The small molecule below binds the protein below.
Small molecule (SMILES): O=[N+]([O-])c1c(Nc2cc(F)cc(Cl)c2)ccc2nonc12

Sequence of chain 1.B:
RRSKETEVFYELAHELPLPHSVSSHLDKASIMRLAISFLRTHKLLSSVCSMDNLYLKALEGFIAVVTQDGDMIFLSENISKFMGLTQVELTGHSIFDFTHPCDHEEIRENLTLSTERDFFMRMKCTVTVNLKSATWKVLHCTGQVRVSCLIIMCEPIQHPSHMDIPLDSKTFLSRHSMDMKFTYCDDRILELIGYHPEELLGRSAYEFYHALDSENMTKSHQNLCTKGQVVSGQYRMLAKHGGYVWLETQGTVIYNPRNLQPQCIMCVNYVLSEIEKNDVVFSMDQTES

Binding-site contacts:
Ligand atom CAQ contacts residue PHE253 of chain 1.B at 3.3 Å (hydrophobic).
Ligand atom CAE contacts residue TYR306 of chain 1.B at 3.5 Å (hydrophobic).
Ligand atom NAT contacts residue CYS338 of chain 1.B at 3.2 Å (h-bond).
Ligand atom CAM contacts residue CYS338 of chain 1.B at 3.4 Å (hydrophobic).
Ligand atom NAT contacts residue HIS247 of chain 1.B at 3.2 Å (h-bond).
Ligand atom OAS contacts residue ALA276 of chain 1.B at 3.5 Å.
Ligand atom CAG contacts residue ALA276 of chain 1.B at 3.7 Å (hydrophobic).
Ligand atom CL1 contacts residue TYR280 of chain 1.B at 3.0 Å.
Ligand atom CAP contacts residue SER245 of chain 1.B at 3.6 Å.
Ligand atom FAR contacts residue ILE260 of chain 1.B at 3.7 Å.
Ligand atom OAB contacts residue MET251 of chain 1.B at 3.3 Å.
Ligand atom NAN contacts residue SER245 of chain 1.B at 3.8 Å.
Ligand atom CAK contacts residue MET251 of chain 1.B at 3.8 Å (hydrophobic).
Ligand atom NAJ contacts residue MET251 of chain 1.B at 3.3 Å.
Ligand atom CAF contacts residue TYR306 of chain 1.B at 3.1 Å (hydrophobic).
Ligand atom CAG contacts residue TYR280 of chain 1.B at 3.3 Å (hydrophobic).
Ligand atom CAL contacts residue CYS338 of chain 1.B at 3.2 Å (hydrophobic).
Ligand atom FAR contacts residue PHE243 of chain 1.B at 3.1 Å.
Ligand atom CAI contacts residue PHE253 of chain 1.B at 3.2 Å (hydrophobic).
Ligand atom CL1 contacts residue ALA276 of chain 1.B at 3.0 Å.
Ligand atom CAP contacts residue PHE253 of chain 1.B at 3.6 Å (hydrophobic).
Ligand atom CAF contacts residue THR320 of chain 1.B at 3.0 Å.
Ligand atom CAO contacts residue HIS247 of chain 1.B at 3.5 Å.
Ligand atom CAH contacts residue PHE253 of chain 1.B at 3.5 Å (hydrophobic).
Ligand atom OAS contacts residue HIS247 of chain 1.B at 2.2 Å (h-bond).
Ligand atom NAN contacts residue CYS338 of chain 1.B at 3.5 Å (h-bond).
Ligand atom OAU contacts residue HIS247 of chain 1.B at 3.1 Å.
Ligand atom OAU contacts residue CYS338 of chain 1.B at 2.9 Å (h-bond).
Ligand atom CAO contacts residue ASN340 of chain 1.B at 3.6 Å.
Ligand atom CL1 contacts residue PHE279 of chain 1.B at 3.8 Å.
Ligand atom CAP contacts residue ASN340 of chain 1.B at 3.5 Å.
Ligand atom NAN contacts residue HIS247 of chain 1.B at 3.5 Å.
Ligand atom OAS contacts residue MET251 of chain 1.B at 3.8 Å.
Ligand atom FAR contacts residue PHE253 of chain 1.B at 3.6 Å.
Ligand atom CAF contacts residue ASN340 of chain 1.B at 3.8 Å.
Ligand atom CAI contacts residue MET308 of chain 1.B at 3.5 Å (hydrophobic).
Ligand atom CAH contacts residue TYR280 of chain 1.B at 3.7 Å (hydrophobic).
Ligand atom NAN contacts residue ASN340 of chain 1.B at 3.2 Å (h-bond).
Ligand atom CAE contacts residue THR320 of chain 1.B at 3.4 Å.
Ligand atom CAP contacts residue HIS247 of chain 1.B at 3.7 Å.